The small molecule below binds the protein below.
Small molecule (SMILES): Nc1nc(Cl)cc(N(Cc2cccs2)C2CC2)n1

Sequence of chain 1.A:
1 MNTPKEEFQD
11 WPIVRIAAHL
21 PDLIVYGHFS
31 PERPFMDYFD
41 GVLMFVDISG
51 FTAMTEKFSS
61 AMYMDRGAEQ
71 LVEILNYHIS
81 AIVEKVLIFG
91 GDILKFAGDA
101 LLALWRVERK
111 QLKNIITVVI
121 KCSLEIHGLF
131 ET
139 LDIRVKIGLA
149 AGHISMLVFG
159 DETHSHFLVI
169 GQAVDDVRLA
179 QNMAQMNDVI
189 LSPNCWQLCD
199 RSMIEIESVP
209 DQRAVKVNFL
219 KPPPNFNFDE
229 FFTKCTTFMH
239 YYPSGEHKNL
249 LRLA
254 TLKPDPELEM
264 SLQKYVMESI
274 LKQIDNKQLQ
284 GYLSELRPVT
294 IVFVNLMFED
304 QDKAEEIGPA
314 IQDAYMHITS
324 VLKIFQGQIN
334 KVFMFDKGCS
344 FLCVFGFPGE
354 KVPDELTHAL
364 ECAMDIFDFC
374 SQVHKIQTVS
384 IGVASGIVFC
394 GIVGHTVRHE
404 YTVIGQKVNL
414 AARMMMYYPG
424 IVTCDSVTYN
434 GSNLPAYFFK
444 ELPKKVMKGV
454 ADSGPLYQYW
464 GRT

Binding-site contacts:
Ligand atom C5 contacts residue LYS95 of chain 1.A at 4.0 Å.
Ligand atom CL6 contacts residue VAL167 of chain 1.A at 3.9 Å.
Ligand atom CAJ contacts residue PHE338 of chain 1.A at 4.1 Å (hydrophobic).
Ligand atom CAJ contacts residue PHE336 of chain 1.A at 3.8 Å (hydrophobic).
Ligand atom NAA contacts residue LEU166 of chain 1.A at 3.8 Å.
Ligand atom CAR contacts residue APC1 of chain 1.H at 3.8 Å.
Ligand atom C2 contacts residue MET337 of chain 1.A at 3.6 Å (hydrophobic).
Ligand atom CAJ contacts residue APC1 of chain 1.H at 3.9 Å.
Ligand atom NAA contacts residue VAL167 of chain 1.A at 2.7 Å (h-bond).
Ligand atom CL6 contacts residue LEU94 of chain 1.A at 4.0 Å.
Ligand atom CAL contacts residue APC1 of chain 1.H at 3.8 Å.
Ligand atom CAM contacts residue PHE45 of chain 1.A at 3.7 Å (hydrophobic).
Ligand atom CAQ contacts residue LYS95 of chain 1.A at 3.8 Å.
Ligand atom C6 contacts residue VAL167 of chain 1.A at 4.0 Å (hydrophobic).
Ligand atom CAM contacts residue ARG176 of chain 1.A at 3.7 Å.
Ligand atom N3 contacts residue MET337 of chain 1.A at 3.4 Å (h-bond).
Ligand atom N1 contacts residue LEU166 of chain 1.A at 3.7 Å.
Ligand atom CAQ contacts residue PHE336 of chain 1.A at 4.0 Å (hydrophobic).
Ligand atom CAR contacts residue PHE336 of chain 1.A at 3.7 Å (hydrophobic).
Ligand atom N3 contacts residue PHE336 of chain 1.A at 3.9 Å.
Ligand atom C6 contacts residue LEU102 of chain 1.A at 4.0 Å (hydrophobic).
Ligand atom CAN contacts residue ARG176 of chain 1.A at 3.8 Å.
Ligand atom CL6 contacts residue PHE165 of chain 1.A at 3.5 Å.
Ligand atom CAR contacts residue ALA97 of chain 1.A at 3.6 Å (hydrophobic).
Ligand atom C5 contacts residue LEU102 of chain 1.A at 3.8 Å (hydrophobic).
Ligand atom CAQ contacts residue ALA97 of chain 1.A at 4.0 Å (hydrophobic).
Ligand atom NAI contacts residue PHE336 of chain 1.A at 3.8 Å.
Ligand atom NAA contacts residue MET337 of chain 1.A at 2.9 Å (h-bond).
Ligand atom C2 contacts residue LEU166 of chain 1.A at 3.8 Å (hydrophobic).
Ligand atom C2 contacts residue VAL167 of chain 1.A at 3.6 Å (hydrophobic).
Ligand atom CAN contacts residue VAL172 of chain 1.A at 3.5 Å (hydrophobic).
Ligand atom CL6 contacts residue LYS95 of chain 1.A at 3.8 Å.
Ligand atom CAK contacts residue PHE338 of chain 1.A at 4.0 Å (hydrophobic).
Ligand atom N1 contacts residue VAL167 of chain 1.A at 3.2 Å (h-bond).
Ligand atom CAL contacts residue PHE45 of chain 1.A at 3.6 Å (hydrophobic).
Ligand atom SAO contacts residue VAL172 of chain 1.A at 3.6 Å.
Ligand atom CAP contacts residue LEU102 of chain 1.A at 4.0 Å (hydrophobic).
Ligand atom CAM contacts residue VAL175 of chain 1.A at 3.9 Å (hydrophobic).
Ligand atom SAO contacts residue MET337 of chain 1.A at 3.6 Å.
Ligand atom CAN contacts residue VAL175 of chain 1.A at 3.5 Å (hydrophobic).